The protein below binds the small molecule below.
Small molecule (SMILES): CC(=O)N[C@H]1[C@H](O[C@H]2[C@H](O)[C@@H](NC(C)=O)CO[C@@H]2CO)O[C@H](CO)[C@@H](O)[C@@H]1O

Sequence of chain 1.B:
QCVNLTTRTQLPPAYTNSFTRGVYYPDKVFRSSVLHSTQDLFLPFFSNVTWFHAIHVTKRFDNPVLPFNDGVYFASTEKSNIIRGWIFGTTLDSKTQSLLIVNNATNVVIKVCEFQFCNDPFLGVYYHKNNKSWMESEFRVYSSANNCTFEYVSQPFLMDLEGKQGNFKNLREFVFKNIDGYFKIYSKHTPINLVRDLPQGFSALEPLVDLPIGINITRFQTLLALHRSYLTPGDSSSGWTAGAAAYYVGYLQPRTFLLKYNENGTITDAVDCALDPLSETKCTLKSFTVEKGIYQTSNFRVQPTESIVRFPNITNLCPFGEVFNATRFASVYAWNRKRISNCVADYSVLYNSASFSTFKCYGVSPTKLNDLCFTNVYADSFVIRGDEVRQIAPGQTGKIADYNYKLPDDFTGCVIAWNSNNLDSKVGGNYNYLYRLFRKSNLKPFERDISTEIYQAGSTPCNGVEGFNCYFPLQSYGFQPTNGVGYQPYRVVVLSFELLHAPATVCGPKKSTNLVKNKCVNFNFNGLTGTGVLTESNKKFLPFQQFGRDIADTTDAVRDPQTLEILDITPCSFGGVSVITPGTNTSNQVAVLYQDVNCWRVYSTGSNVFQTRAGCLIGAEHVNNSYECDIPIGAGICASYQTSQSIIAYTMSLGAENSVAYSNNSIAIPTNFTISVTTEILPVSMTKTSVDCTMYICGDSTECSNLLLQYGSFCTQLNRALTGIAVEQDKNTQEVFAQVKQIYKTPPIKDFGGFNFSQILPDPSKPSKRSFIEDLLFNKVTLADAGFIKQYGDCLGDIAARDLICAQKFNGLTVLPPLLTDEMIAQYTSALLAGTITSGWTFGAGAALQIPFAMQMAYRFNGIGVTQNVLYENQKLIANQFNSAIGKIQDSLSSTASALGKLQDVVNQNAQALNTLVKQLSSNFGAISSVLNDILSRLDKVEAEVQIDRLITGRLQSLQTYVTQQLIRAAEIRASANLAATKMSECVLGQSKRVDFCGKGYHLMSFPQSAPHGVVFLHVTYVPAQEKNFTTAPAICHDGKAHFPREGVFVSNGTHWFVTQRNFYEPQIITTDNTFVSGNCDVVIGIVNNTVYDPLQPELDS

Binding-site contacts:
Ligand atom C7 contacts residue LEU922 of chain 1.B at 4.2 Å (hydrophobic).
Ligand atom C3 contacts residue ASN717 of chain 1.B at 3.8 Å.
Ligand atom O4 contacts residue LEU922 of chain 1.B at 4.3 Å.
Ligand atom C5 contacts residue LEU922 of chain 1.B at 4.0 Å (hydrophobic).
Ligand atom C1 contacts residue GLN1071 of chain 1.B at 4.2 Å.
Ligand atom C6 contacts residue LEU922 of chain 1.B at 4.4 Å (hydrophobic).
Ligand atom C8 contacts residue THR716 of chain 1.B at 3.9 Å.
Ligand atom O6 contacts residue GLN926 of chain 1.B at 3.9 Å.
Ligand atom O7 contacts residue GLN1071 of chain 1.B at 4.0 Å.
Ligand atom C5 contacts residue ASN717 of chain 1.B at 3.6 Å.
Ligand atom C7 contacts residue ASN717 of chain 1.B at 3.4 Å.
Ligand atom O6 contacts residue LEU922 of chain 1.B at 4.0 Å.
Ligand atom C1 contacts residue ASN717 of chain 1.B at 1.4 Å.
Ligand atom C2 contacts residue ASN717 of chain 1.B at 2.5 Å.
Ligand atom O5 contacts residue ASN717 of chain 1.B at 2.3 Å (h-bond).
Ligand atom O5 contacts residue GLN1071 of chain 1.B at 4.0 Å.
Ligand atom O7 contacts residue ASN717 of chain 1.B at 3.7 Å.
Ligand atom C8 contacts residue LEU922 of chain 1.B at 4.4 Å (hydrophobic).
Ligand atom N2 contacts residue ASN717 of chain 1.B at 2.9 Å (h-bond).
Ligand atom C8 contacts residue ASN717 of chain 1.B at 4.1 Å.
Ligand atom O7 contacts residue LEU922 of chain 1.B at 3.8 Å.
Ligand atom C4 contacts residue ASN717 of chain 1.B at 4.2 Å.